This small molecule binds to this protein.
Small molecule (SMILES): CC(=O)N[C@H]1[C@H](O[C@H]2[C@H](O)[C@@H](NC(C)=O)CO[C@@H]2CO)O[C@H](CO)[C@@H](O)[C@@H]1O

Sequence of chain 2.A:
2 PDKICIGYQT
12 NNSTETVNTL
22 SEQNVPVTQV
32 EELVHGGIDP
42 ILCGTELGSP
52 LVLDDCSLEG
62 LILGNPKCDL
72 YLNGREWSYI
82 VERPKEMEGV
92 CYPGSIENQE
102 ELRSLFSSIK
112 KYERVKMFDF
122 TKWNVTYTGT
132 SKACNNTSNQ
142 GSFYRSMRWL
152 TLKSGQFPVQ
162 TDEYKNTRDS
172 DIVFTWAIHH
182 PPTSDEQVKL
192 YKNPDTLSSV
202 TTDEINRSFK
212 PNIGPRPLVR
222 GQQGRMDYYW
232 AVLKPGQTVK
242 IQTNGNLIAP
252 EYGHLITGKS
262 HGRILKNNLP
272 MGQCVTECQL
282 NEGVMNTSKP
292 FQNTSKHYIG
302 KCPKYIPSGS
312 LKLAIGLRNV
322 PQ

Binding-site contacts:
Ligand atom C8 contacts residue ASN294 of chain 2.A at 4.2 Å.
Ligand atom C2 contacts residue ASN294 of chain 2.A at 2.5 Å.
Ligand atom C6 contacts residue GLY310 of chain 2.A at 3.8 Å.
Ligand atom C1 contacts residue ASN294 of chain 2.A at 1.4 Å.
Ligand atom C2 contacts residue GLY37 of chain 2.A at 4.5 Å.
Ligand atom O5 contacts residue ASN294 of chain 2.A at 2.4 Å (h-bond).
Ligand atom C7 contacts residue ASN294 of chain 2.A at 3.7 Å.
Ligand atom O4 contacts residue GLY37 of chain 2.A at 4.0 Å.
Ligand atom O5 contacts residue GLY310 of chain 2.A at 3.8 Å.
Ligand atom C1 contacts residue GLY37 of chain 2.A at 3.7 Å.
Ligand atom O7 contacts residue ASN294 of chain 2.A at 3.5 Å (h-bond).
Ligand atom C6 contacts residue GLY37 of chain 2.A at 4.0 Å.
Ligand atom O5 contacts residue GLY37 of chain 2.A at 4.0 Å.
Ligand atom C4 contacts residue ASN294 of chain 2.A at 4.3 Å.
Ligand atom O6 contacts residue GLY310 of chain 2.A at 3.6 Å.
Ligand atom C8 contacts residue THR295 of chain 2.A at 4.1 Å.
Ligand atom N2 contacts residue GLY37 of chain 2.A at 4.4 Å.
Ligand atom C3 contacts residue ASN294 of chain 2.A at 3.8 Å.
Ligand atom C4 contacts residue GLY37 of chain 2.A at 4.3 Å.
Ligand atom C5 contacts residue ASN294 of chain 2.A at 3.6 Å.
Ligand atom N2 contacts residue ASN294 of chain 2.A at 3.1 Å (h-bond).
Ligand atom C5 contacts residue GLY37 of chain 2.A at 3.6 Å.